A protein and the small-molecule ligand that binds it are described below.
Small molecule (SMILES): CC(=O)N[C@H]1[C@H](O[C@H]2[C@H](O)[C@@H](NC(C)=O)CO[C@@H]2CO)O[C@H](CO)[C@@H](O)[C@@H]1O

Sequence of chain 1.B:
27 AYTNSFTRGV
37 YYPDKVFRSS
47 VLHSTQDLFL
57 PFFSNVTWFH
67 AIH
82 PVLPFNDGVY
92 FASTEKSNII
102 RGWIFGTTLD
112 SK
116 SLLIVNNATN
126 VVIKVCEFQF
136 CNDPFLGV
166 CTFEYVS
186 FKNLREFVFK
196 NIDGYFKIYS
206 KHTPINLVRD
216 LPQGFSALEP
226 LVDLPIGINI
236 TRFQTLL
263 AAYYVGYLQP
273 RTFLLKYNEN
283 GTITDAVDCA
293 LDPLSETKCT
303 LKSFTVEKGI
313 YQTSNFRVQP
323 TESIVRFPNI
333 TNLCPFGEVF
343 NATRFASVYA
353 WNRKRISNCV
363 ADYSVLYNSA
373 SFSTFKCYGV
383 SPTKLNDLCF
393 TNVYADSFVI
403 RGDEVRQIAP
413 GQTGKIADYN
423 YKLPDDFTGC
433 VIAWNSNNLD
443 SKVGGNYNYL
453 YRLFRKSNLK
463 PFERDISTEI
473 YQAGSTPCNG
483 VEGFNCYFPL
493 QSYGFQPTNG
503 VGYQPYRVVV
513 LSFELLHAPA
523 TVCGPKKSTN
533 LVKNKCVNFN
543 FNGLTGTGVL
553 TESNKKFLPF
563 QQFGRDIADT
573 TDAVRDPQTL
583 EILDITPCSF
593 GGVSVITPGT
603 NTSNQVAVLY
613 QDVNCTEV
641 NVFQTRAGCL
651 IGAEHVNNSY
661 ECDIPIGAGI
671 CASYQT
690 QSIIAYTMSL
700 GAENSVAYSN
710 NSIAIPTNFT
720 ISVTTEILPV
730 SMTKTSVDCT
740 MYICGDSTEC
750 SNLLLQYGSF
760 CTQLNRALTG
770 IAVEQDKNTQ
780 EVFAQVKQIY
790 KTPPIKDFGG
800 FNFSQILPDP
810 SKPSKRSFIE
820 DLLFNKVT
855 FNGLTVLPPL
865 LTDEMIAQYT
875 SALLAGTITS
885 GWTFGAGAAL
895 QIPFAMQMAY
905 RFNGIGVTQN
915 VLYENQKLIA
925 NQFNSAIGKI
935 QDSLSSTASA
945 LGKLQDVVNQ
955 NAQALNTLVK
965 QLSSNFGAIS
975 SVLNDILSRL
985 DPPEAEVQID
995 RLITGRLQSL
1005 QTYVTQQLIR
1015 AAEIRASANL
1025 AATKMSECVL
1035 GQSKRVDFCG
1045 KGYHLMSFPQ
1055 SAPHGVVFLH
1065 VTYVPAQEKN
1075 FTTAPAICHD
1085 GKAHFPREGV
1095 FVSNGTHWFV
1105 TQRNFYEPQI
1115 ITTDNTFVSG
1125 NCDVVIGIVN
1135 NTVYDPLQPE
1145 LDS

Binding-site contacts:
Ligand atom C5 contacts residue SER803 of chain 1.B at 3.8 Å.
Ligand atom O5 contacts residue SER803 of chain 1.B at 4.0 Å.
Ligand atom O7 contacts residue SER803 of chain 1.B at 3.1 Å (h-bond).
Ligand atom C6 contacts residue GLN804 of chain 1.B at 3.7 Å.
Ligand atom O7 contacts residue GLN804 of chain 1.B at 3.6 Å.
Ligand atom N2 contacts residue ASN801 of chain 1.B at 3.0 Å (h-bond).
Ligand atom C5 contacts residue GLN804 of chain 1.B at 4.2 Å.
Ligand atom O7 contacts residue ASN801 of chain 1.B at 3.5 Å (h-bond).
Ligand atom C1 contacts residue SER803 of chain 1.B at 3.7 Å.
Ligand atom C4 contacts residue ASN801 of chain 1.B at 4.2 Å.
Ligand atom N2 contacts residue SER803 of chain 1.B at 3.4 Å (h-bond).
Ligand atom C8 contacts residue GLN935 of chain 1.B at 4.1 Å.
Ligand atom C5 contacts residue ASN801 of chain 1.B at 3.5 Å.
Ligand atom O4 contacts residue ASN801 of chain 1.B at 4.4 Å.
Ligand atom C8 contacts residue SER803 of chain 1.B at 4.1 Å.
Ligand atom C7 contacts residue ASN801 of chain 1.B at 3.5 Å.
Ligand atom C7 contacts residue GLN804 of chain 1.B at 4.1 Å.
Ligand atom C1 contacts residue ASN801 of chain 1.B at 1.4 Å.
Ligand atom O3 contacts residue ASN801 of chain 1.B at 4.4 Å.
Ligand atom C8 contacts residue LYS795 of chain 1.B at 4.3 Å.
Ligand atom O4 contacts residue SER803 of chain 1.B at 2.8 Å (h-bond).
Ligand atom C2 contacts residue SER803 of chain 1.B at 3.9 Å.
Ligand atom C3 contacts residue ASN801 of chain 1.B at 3.9 Å.
Ligand atom C7 contacts residue SER803 of chain 1.B at 3.9 Å.
Ligand atom C8 contacts residue GLN804 of chain 1.B at 3.9 Å.
Ligand atom C2 contacts residue ASN801 of chain 1.B at 2.6 Å.
Ligand atom O5 contacts residue ASN801 of chain 1.B at 2.5 Å (h-bond).
Ligand atom C4 contacts residue SER803 of chain 1.B at 3.8 Å.